The small molecule below binds the protein below.
Small molecule (SMILES): CC(=O)N[C@H]1[C@H](O[C@H]2[C@H](O)[C@@H](NC(C)=O)CO[C@@H]2CO)O[C@H](CO)[C@@H](O)[C@@H]1O

Sequence of chain 1.A:
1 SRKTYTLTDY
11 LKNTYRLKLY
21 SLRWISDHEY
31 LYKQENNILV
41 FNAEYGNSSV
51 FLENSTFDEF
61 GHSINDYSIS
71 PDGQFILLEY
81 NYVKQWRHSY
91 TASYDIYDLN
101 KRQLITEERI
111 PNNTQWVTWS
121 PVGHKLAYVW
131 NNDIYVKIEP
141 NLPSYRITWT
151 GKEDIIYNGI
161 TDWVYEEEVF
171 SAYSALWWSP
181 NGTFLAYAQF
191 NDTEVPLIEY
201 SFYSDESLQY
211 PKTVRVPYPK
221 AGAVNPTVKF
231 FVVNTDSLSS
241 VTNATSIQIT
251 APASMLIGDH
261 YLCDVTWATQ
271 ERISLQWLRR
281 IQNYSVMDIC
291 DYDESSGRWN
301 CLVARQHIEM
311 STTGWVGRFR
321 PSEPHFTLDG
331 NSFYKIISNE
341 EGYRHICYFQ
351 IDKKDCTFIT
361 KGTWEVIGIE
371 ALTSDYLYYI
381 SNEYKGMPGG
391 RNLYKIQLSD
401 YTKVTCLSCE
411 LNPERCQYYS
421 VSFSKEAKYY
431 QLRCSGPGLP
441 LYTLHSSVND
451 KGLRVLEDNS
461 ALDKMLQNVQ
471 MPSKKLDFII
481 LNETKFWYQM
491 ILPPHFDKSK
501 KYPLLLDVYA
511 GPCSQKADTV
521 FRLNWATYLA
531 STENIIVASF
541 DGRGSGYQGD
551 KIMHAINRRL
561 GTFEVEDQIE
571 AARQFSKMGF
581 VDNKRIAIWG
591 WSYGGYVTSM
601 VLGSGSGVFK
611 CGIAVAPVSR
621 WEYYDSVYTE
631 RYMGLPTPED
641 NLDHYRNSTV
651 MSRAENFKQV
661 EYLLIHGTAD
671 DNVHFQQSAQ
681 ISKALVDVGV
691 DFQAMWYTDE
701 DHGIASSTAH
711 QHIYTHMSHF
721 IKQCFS

Binding-site contacts:
Ligand atom C5 contacts residue ASN243 of chain 1.A at 3.7 Å.
Ligand atom C7 contacts residue TRP149 of chain 1.A at 4.2 Å (hydrophobic).
Ligand atom O5 contacts residue TRP149 of chain 1.A at 4.0 Å.
Ligand atom C2 contacts residue ASN243 of chain 1.A at 2.5 Å.
Ligand atom C7 contacts residue ASN243 of chain 1.A at 3.2 Å.
Ligand atom O5 contacts residue ASN243 of chain 1.A at 2.4 Å (h-bond).
Ligand atom C6 contacts residue TRP149 of chain 1.A at 3.8 Å (hydrophobic).
Ligand atom C8 contacts residue THR242 of chain 1.A at 4.5 Å.
Ligand atom C1 contacts residue ASN243 of chain 1.A at 1.4 Å.
Ligand atom C1 contacts residue TRP149 of chain 1.A at 3.8 Å (hydrophobic).
Ligand atom C3 contacts residue ASN243 of chain 1.A at 3.8 Å.
Ligand atom C4 contacts residue TRP149 of chain 1.A at 4.4 Å (hydrophobic).
Ligand atom C8 contacts residue VAL241 of chain 1.A at 3.5 Å (hydrophobic).
Ligand atom C8 contacts residue ARG146 of chain 1.A at 4.4 Å.
Ligand atom O7 contacts residue ASN243 of chain 1.A at 3.2 Å (h-bond).
Ligand atom C8 contacts residue ASN243 of chain 1.A at 4.3 Å.
Ligand atom N2 contacts residue TRP149 of chain 1.A at 4.2 Å.
Ligand atom C5 contacts residue TRP149 of chain 1.A at 3.5 Å (hydrophobic).
Ligand atom N2 contacts residue ASN243 of chain 1.A at 2.8 Å (h-bond).
Ligand atom C8 contacts residue TRP149 of chain 1.A at 3.8 Å (hydrophobic).
Ligand atom C4 contacts residue ASN243 of chain 1.A at 4.3 Å.
Ligand atom O4 contacts residue TRP149 of chain 1.A at 4.0 Å.